Binding-site contacts:
Ligand atom N1 contacts residue PHE90 of chain 1.A at 3.9 Å.
Ligand atom C14 contacts residue LYS97 of chain 1.A at 3.7 Å.
Ligand atom C3 contacts residue VAL26 of chain 1.A at 3.9 Å (hydrophobic).
Ligand atom C7 contacts residue VAL26 of chain 1.A at 4.0 Å (hydrophobic).
Ligand atom C13 contacts residue ASP94 of chain 1.A at 3.8 Å.
Ligand atom N3 contacts residue ALA39 of chain 1.A at 3.5 Å.
Ligand atom C10 contacts residue LEU91 of chain 1.A at 3.6 Å (hydrophobic).
Ligand atom C6 contacts residue GLN139 of chain 1.A at 3.6 Å.
Ligand atom F1 contacts residue GLY19 of chain 1.A at 3.4 Å.
Ligand atom C15 contacts residue LYS97 of chain 1.A at 3.8 Å.
Ligand atom F2 contacts residue GLU20 of chain 1.A at 3.1 Å.
Ligand atom F2 contacts residue VAL26 of chain 1.A at 3.2 Å.
Ligand atom C17 contacts residue HIS92 of chain 1.A at 3.7 Å.
Ligand atom C10 contacts residue LEU142 of chain 1.A at 3.8 Å (hydrophobic).
Ligand atom O1 contacts residue LYS41 of chain 1.A at 2.7 Å (salt-bridge).
Ligand atom F2 contacts residue GLY19 of chain 1.A at 3.4 Å.
Ligand atom C4 contacts residue LYS41 of chain 1.A at 3.4 Å.
Ligand atom C17 contacts residue PHE90 of chain 1.A at 3.4 Å (hydrophobic).
Ligand atom N3 contacts residue VAL72 of chain 1.A at 3.9 Å.
Ligand atom C12 contacts residue LEU91 of chain 1.A at 3.3 Å (hydrophobic).
Ligand atom O1 contacts residue ALA152 of chain 1.A at 3.6 Å.
Ligand atom F2 contacts residue GLY21 of chain 1.A at 3.2 Å.
Ligand atom N1 contacts residue LEU91 of chain 1.A at 3.2 Å (h-bond).
Ligand atom F1 contacts residue VAL26 of chain 1.A at 3.5 Å.
Ligand atom C8 contacts residue LYS41 of chain 1.A at 3.4 Å.
Ligand atom C5 contacts residue LYS41 of chain 1.A at 3.3 Å.
Ligand atom C14 contacts residue ASP94 of chain 1.A at 3.1 Å.
Ligand atom C1 contacts residue GLN139 of chain 1.A at 3.3 Å.
Ligand atom C6 contacts residue ASN140 of chain 1.A at 3.9 Å.
Ligand atom C5 contacts residue GLN139 of chain 1.A at 3.9 Å.
Ligand atom N2 contacts residue LEU91 of chain 1.A at 2.8 Å (h-bond).
Ligand atom N3 contacts residue GLU89 of chain 1.A at 3.0 Å (salt-bridge).
Ligand atom F1 contacts residue ILE18 of chain 1.A at 3.1 Å.
Ligand atom F3 contacts residue GLN139 of chain 1.A at 3.8 Å.
Ligand atom S1 contacts residue LEU142 of chain 1.A at 3.7 Å.
Ligand atom C16 contacts residue HIS92 of chain 1.A at 3.6 Å.
Ligand atom C17 contacts residue LEU91 of chain 1.A at 3.5 Å (hydrophobic).
Ligand atom C11 contacts residue ALA39 of chain 1.A at 3.6 Å (hydrophobic).
Ligand atom C14 contacts residue GLN93 of chain 1.A at 3.9 Å.
Ligand atom N2 contacts residue PHE90 of chain 1.A at 3.4 Å.

Sequence of chain 1.A:
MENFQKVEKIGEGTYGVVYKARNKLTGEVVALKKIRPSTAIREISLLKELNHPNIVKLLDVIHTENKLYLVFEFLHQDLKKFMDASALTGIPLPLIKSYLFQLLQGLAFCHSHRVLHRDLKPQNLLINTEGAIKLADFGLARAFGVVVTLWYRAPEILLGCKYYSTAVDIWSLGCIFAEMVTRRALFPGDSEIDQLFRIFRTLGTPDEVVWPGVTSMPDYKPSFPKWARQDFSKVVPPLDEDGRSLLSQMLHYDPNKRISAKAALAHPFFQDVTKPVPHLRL

This small molecule binds to this protein.
Small molecule (SMILES): Nc1nc(Nc2ccccc2)sc1C(=O)c1cccc(C(F)(F)F)c1